Sequence of chain 1.B:
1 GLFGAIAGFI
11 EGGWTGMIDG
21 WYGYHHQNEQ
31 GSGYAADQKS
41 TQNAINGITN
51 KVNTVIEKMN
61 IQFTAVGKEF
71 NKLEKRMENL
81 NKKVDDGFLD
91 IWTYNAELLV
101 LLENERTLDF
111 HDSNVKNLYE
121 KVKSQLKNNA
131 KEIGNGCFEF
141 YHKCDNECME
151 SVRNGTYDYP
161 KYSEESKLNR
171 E

The protein below binds the small molecule below.
Small molecule (SMILES): CC(=O)N[C@H]1[C@H](O[C@H]2[C@H](O)[C@@H](NC(C)=O)CO[C@@H]2CO)O[C@H](CO)[C@@H](O)[C@@H]1O

Binding-site contacts:
Ligand atom C8 contacts residue GLU147 of chain 1.B at 3.6 Å.
Ligand atom C6 contacts residue GLU147 of chain 1.B at 4.4 Å.
Ligand atom O7 contacts residue THR156 of chain 1.B at 4.3 Å.
Ligand atom O6 contacts residue SER151 of chain 1.B at 4.0 Å.
Ligand atom C5 contacts residue THR156 of chain 1.B at 3.9 Å.
Ligand atom O6 contacts residue GLU147 of chain 1.B at 3.8 Å.
Ligand atom C3 contacts residue GLU147 of chain 1.B at 4.3 Å.
Ligand atom N2 contacts residue GLU147 of chain 1.B at 3.0 Å (salt-bridge).
Ligand atom C4 contacts residue ASN154 of chain 1.B at 4.2 Å.
Ligand atom O7 contacts residue GLU147 of chain 1.B at 4.1 Å.
Ligand atom O6 contacts residue GLU150 of chain 1.B at 3.5 Å.
Ligand atom N2 contacts residue ASN154 of chain 1.B at 2.8 Å (h-bond).
Ligand atom O5 contacts residue THR156 of chain 1.B at 3.7 Å.
Ligand atom C6 contacts residue THR156 of chain 1.B at 4.4 Å.
Ligand atom C1 contacts residue GLU150 of chain 1.B at 4.2 Å.
Ligand atom O5 contacts residue ASN154 of chain 1.B at 2.5 Å (h-bond).
Ligand atom C7 contacts residue ASN154 of chain 1.B at 3.0 Å.
Ligand atom O3 contacts residue GLU147 of chain 1.B at 4.2 Å.
Ligand atom O5 contacts residue SER151 of chain 1.B at 4.2 Å.
Ligand atom C3 contacts residue ASN154 of chain 1.B at 3.8 Å.
Ligand atom C1 contacts residue THR156 of chain 1.B at 4.0 Å.
Ligand atom C2 contacts residue ASN154 of chain 1.B at 2.5 Å.
Ligand atom O5 contacts residue GLU150 of chain 1.B at 4.0 Å.
Ligand atom O7 contacts residue ASN154 of chain 1.B at 3.0 Å (h-bond).
Ligand atom C1 contacts residue ASN154 of chain 1.B at 1.4 Å.
Ligand atom C6 contacts residue SER151 of chain 1.B at 4.0 Å.
Ligand atom C8 contacts residue ASN154 of chain 1.B at 3.9 Å.
Ligand atom C5 contacts residue ASN154 of chain 1.B at 3.7 Å.
Ligand atom C7 contacts residue GLU147 of chain 1.B at 3.3 Å.
Ligand atom C2 contacts residue GLU147 of chain 1.B at 4.1 Å.